Sequence of chain 1.E:
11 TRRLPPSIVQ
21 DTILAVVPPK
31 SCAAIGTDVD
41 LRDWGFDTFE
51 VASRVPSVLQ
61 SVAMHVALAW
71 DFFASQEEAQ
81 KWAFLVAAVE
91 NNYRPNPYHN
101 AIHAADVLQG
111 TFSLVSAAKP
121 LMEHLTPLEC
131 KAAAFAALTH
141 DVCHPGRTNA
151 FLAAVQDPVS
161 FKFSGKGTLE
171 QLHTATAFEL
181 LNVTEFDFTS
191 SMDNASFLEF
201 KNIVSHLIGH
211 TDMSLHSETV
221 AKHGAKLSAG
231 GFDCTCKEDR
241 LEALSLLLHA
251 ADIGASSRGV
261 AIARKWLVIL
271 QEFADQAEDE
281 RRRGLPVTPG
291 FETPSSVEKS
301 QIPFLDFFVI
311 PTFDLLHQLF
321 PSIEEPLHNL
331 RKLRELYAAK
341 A

This protein binds this small molecule.
Small molecule (SMILES): CCCc1nn(C)c2c(=O)[nH]c(-c3cc(S(=O)(=O)NC(=O)OC(C)C)ccc3OCC)nc12

Binding-site contacts:
Ligand atom N3 contacts residue PHE304 of chain 1.E at 3.3 Å.
Ligand atom O2 contacts residue PHE304 of chain 1.E at 3.4 Å.
Ligand atom C18 contacts residue SER300 of chain 1.E at 3.6 Å.
Ligand atom C6 contacts residue PHE273 of chain 1.E at 3.8 Å (hydrophobic).
Ligand atom N5 contacts residue PHE273 of chain 1.E at 4.0 Å.
Ligand atom O1 contacts residue GLN301 of chain 1.E at 2.7 Å (h-bond).
Ligand atom C18 contacts residue GLN301 of chain 1.E at 3.6 Å.
Ligand atom N2 contacts residue PHE304 of chain 1.E at 3.7 Å.
Ligand atom C11 contacts residue ILE269 of chain 1.E at 3.9 Å (hydrophobic).
Ligand atom C1 contacts residue PHE304 of chain 1.E at 3.8 Å (hydrophobic).
Ligand atom C12 contacts residue ILE269 of chain 1.E at 3.4 Å (hydrophobic).
Ligand atom C21 contacts residue PRO289 of chain 1.E at 4.0 Å (hydrophobic).
Ligand atom O1 contacts residue PHE304 of chain 1.E at 3.7 Å.
Ligand atom N4 contacts residue PHE304 of chain 1.E at 3.5 Å.
Ligand atom C2 contacts residue PHE273 of chain 1.E at 4.0 Å (hydrophobic).
Ligand atom O3 contacts residue MET213 of chain 1.E at 2.8 Å.
Ligand atom N3 contacts residue PHE273 of chain 1.E at 3.7 Å.
Ligand atom C13 contacts residue TRP266 of chain 1.E at 4.0 Å (hydrophobic).
Ligand atom C5 contacts residue PHE304 of chain 1.E at 3.4 Å (hydrophobic).
Ligand atom C12 contacts residue TYR98 of chain 1.E at 4.0 Å (hydrophobic).
Ligand atom C3 contacts residue PHE304 of chain 1.E at 3.5 Å (hydrophobic).
Ligand atom C18 contacts residue PHE304 of chain 1.E at 3.8 Å (hydrophobic).
Ligand atom C2 contacts residue PHE304 of chain 1.E at 3.4 Å (hydrophobic).
Ligand atom C4 contacts residue PHE304 of chain 1.E at 3.6 Å (hydrophobic).
Ligand atom C10 contacts residue ILE269 of chain 1.E at 4.1 Å (hydrophobic).
Ligand atom C16 contacts residue THR148 of chain 1.E at 3.9 Å.
Ligand atom C17 contacts residue MET213 of chain 1.E at 3.8 Å (hydrophobic).
Ligand atom O6 contacts residue THR148 of chain 1.E at 4.0 Å.
Ligand atom N4 contacts residue ILE269 of chain 1.E at 4.1 Å.
Ligand atom C6 contacts residue ILE269 of chain 1.E at 4.1 Å (hydrophobic).
Ligand atom C11 contacts residue PHE304 of chain 1.E at 3.7 Å (hydrophobic).
Ligand atom C4 contacts residue GLN301 of chain 1.E at 3.9 Å.
Ligand atom C5 contacts residue PHE273 of chain 1.E at 3.7 Å (hydrophobic).
Ligand atom C13 contacts residue ILE269 of chain 1.E at 3.2 Å (hydrophobic).
Ligand atom C16 contacts residue ASN149 of chain 1.E at 3.6 Å.
Ligand atom C15 contacts residue THR148 of chain 1.E at 4.1 Å.
Ligand atom C8 contacts residue PHE273 of chain 1.E at 4.0 Å (hydrophobic).
Ligand atom O4 contacts residue HIS99 of chain 1.E at 4.1 Å.
Ligand atom C6 contacts residue PHE304 of chain 1.E at 3.6 Å (hydrophobic).
Ligand atom C7 contacts residue PHE273 of chain 1.E at 3.4 Å (hydrophobic).